This protein binds this small molecule.
Small molecule (SMILES): Nc1ncnc2c1ncn2[C@@H]1O[C@H](CO[P](=O)(O)O[P](=O)(O)OC[C@H]2O[C@@H](O)[C@H](O)[C@@H]2O)[C@@H](O)[C@H]1O

Binding-site contacts:
Ligand atom C2 contacts residue ILE66 of chain 1.B at 3.3 Å (hydrophobic).
Ligand atom O3' contacts residue GLY16 of chain 1.B at 2.9 Å.
Ligand atom O4D contacts residue ILE130 of chain 1.B at 3.3 Å.
Ligand atom C1D contacts residue ILE130 of chain 1.B at 3.3 Å (hydrophobic).
Ligand atom O3D contacts residue PRO91 of chain 1.B at 3.5 Å.
Ligand atom C5' contacts residue ALA89 of chain 1.B at 3.5 Å (hydrophobic).
Ligand atom O3D contacts residue ALA89 of chain 1.B at 3.3 Å.
Ligand atom O2' contacts residue THR18 of chain 1.B at 3.3 Å (h-bond).
Ligand atom C2 contacts residue GLY64 of chain 1.B at 3.4 Å.
Ligand atom O1D contacts residue LYS21 of chain 1.B at 2.3 Å (salt-bridge).
Ligand atom O5' contacts residue GLY19 of chain 1.B at 3.4 Å.
Ligand atom C4D contacts residue MET87 of chain 1.B at 3.5 Å (hydrophobic).
Ligand atom O1A contacts residue PRO91 of chain 1.B at 3.2 Å.
Ligand atom O3A contacts residue PRO91 of chain 1.B at 3.4 Å.
Ligand atom N3 contacts residue LEU41 of chain 1.B at 3.6 Å.
Ligand atom N3 contacts residue ALA88 of chain 1.B at 3.2 Å.
Ligand atom C1D contacts residue THR131 of chain 1.B at 3.5 Å.
Ligand atom O2A contacts residue PHE20 of chain 1.B at 2.6 Å (h-bond).
Ligand atom C5D contacts residue MET87 of chain 1.B at 3.4 Å (hydrophobic).
Ligand atom C3D contacts residue PRO91 of chain 1.B at 3.4 Å (hydrophobic).
Ligand atom O2A contacts residue GLY19 of chain 1.B at 3.3 Å.
Ligand atom O2B contacts residue LYS21 of chain 1.B at 3.4 Å (salt-bridge).
Ligand atom N6 contacts residue ARG67 of chain 1.B at 3.6 Å.
Ligand atom O2' contacts residue LEU41 of chain 1.B at 3.3 Å (h-bond).
Ligand atom N6 contacts residue ASP65 of chain 1.B at 3.0 Å (salt-bridge).
Ligand atom N1 contacts residue ILE66 of chain 1.B at 2.7 Å (h-bond).
Ligand atom O3D contacts residue LYS161 of chain 1.B at 3.1 Å (salt-bridge).
Ligand atom O3D contacts residue TYR157 of chain 1.B at 3.3 Å (h-bond).
Ligand atom O1D contacts residue ILE130 of chain 1.B at 3.3 Å.
Ligand atom O4' contacts residue ALA88 of chain 1.B at 3.4 Å.
Ligand atom N1 contacts residue ASP65 of chain 1.B at 3.5 Å.
Ligand atom O4' contacts residue ALA89 of chain 1.B at 3.2 Å (h-bond).
Ligand atom C1D contacts residue LYS21 of chain 1.B at 3.6 Å.
Ligand atom O3' contacts residue GLY19 of chain 1.B at 3.0 Å (h-bond).
Ligand atom O3' contacts residue THR18 of chain 1.B at 3.2 Å (h-bond).
Ligand atom C8 contacts residue ALA89 of chain 1.B at 3.3 Å (hydrophobic).
Ligand atom C4D contacts residue ALA89 of chain 1.B at 3.3 Å (hydrophobic).
Ligand atom O2D contacts residue TYR157 of chain 1.B at 3.1 Å (h-bond).
Ligand atom C4 contacts residue ALA88 of chain 1.B at 3.6 Å (hydrophobic).
Ligand atom C3' contacts residue GLY19 of chain 1.B at 3.5 Å.

Sequence of chain 1.B:
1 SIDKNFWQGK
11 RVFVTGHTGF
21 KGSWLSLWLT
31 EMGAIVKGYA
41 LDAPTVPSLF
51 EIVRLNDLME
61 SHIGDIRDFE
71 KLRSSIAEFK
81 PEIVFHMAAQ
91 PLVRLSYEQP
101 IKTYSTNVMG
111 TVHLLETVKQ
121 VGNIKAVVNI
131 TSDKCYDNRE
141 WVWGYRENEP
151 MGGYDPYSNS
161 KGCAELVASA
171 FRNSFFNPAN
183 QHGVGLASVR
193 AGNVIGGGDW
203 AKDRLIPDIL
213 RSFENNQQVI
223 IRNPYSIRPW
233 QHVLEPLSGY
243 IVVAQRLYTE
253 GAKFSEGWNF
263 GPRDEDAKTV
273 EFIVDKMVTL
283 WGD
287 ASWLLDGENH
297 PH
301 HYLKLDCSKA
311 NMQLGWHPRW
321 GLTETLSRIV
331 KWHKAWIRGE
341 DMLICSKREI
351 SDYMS